The protein below binds the small molecule below.
Small molecule (SMILES): Nc1ncnc2c1ncn2[C@@H]1O[C@H](COP(=O)(O)OP(=O)(O)OP(O)(O)=S)[C@@H](O)[C@H]1O

Sequence of chain 1.K:
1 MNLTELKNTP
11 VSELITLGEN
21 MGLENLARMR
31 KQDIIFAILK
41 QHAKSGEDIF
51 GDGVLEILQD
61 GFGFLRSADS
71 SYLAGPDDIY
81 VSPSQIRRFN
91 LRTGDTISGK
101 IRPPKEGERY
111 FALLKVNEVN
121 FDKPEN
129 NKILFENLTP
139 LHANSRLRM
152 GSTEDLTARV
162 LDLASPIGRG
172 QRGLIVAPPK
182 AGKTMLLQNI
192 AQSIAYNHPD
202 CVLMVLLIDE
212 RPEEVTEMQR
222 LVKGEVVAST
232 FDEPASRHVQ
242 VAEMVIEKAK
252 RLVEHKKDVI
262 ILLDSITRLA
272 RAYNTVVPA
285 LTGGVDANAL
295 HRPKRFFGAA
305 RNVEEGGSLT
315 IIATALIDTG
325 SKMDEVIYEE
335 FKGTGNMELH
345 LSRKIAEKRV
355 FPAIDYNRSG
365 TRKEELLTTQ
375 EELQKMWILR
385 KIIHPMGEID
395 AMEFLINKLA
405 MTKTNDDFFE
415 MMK

Binding-site contacts:
Ligand atom O3' contacts residue GLU369 of chain 1.K at 4.2 Å.
Ligand atom S1G contacts residue ARG366 of chain 1.K at 1.6 Å (salt-bridge).
Ligand atom O3G contacts residue ARG366 of chain 1.K at 3.4 Å (salt-bridge).
Ligand atom O2G contacts residue ARG366 of chain 1.K at 4.0 Å.
Ligand atom O3B contacts residue ARG366 of chain 1.K at 2.9 Å (salt-bridge).
Ligand atom O2' contacts residue GLU369 of chain 1.K at 4.0 Å.
Ligand atom O1A contacts residue LYS367 of chain 1.K at 4.5 Å.
Ligand atom PG contacts residue ARG366 of chain 1.K at 2.7 Å.
Ligand atom PB contacts residue ARG366 of chain 1.K at 4.5 Å.
Ligand atom O1A contacts residue ARG366 of chain 1.K at 3.4 Å (salt-bridge).